Sequence of chain 1.A:
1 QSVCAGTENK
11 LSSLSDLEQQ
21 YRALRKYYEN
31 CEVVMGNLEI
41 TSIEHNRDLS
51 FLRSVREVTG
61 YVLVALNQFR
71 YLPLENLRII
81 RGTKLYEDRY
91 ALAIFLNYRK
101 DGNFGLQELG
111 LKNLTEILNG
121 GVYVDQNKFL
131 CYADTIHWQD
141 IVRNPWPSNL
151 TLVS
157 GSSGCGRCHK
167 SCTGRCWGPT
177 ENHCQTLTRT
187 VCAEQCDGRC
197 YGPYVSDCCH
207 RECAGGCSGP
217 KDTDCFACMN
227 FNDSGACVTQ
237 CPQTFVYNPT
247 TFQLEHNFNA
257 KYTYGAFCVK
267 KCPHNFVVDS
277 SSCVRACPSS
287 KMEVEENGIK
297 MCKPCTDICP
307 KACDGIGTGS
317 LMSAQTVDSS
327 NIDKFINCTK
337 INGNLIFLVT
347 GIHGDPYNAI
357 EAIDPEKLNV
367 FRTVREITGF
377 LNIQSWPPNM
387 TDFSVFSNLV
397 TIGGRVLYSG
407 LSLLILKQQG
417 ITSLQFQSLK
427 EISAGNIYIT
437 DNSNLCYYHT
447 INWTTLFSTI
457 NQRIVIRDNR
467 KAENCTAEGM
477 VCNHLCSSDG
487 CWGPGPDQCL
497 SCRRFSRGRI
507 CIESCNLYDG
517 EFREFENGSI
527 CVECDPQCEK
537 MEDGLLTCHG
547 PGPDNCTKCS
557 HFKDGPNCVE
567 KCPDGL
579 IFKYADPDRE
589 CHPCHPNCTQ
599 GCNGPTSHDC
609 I

A protein and the small-molecule ligand that binds it are described below.
Small molecule (SMILES): CC(=O)N[C@H]1[C@H](O[C@H]2[C@H](O)[C@@H](NC(C)=O)CO[C@@H]2CO)O[C@H](CO)[C@@H](O[C@@H]2O[C@H](CO)[C@@H](O)[C@H](O)[C@@H]2O)[C@@H]1O

Binding-site contacts:
Ligand atom O3 contacts residue ILE526 of chain 1.A at 3.5 Å.
Ligand atom C7 contacts residue ASN523 of chain 1.A at 3.0 Å.
Ligand atom C8 contacts residue PHE521 of chain 1.A at 3.4 Å (hydrophobic).
Ligand atom O7 contacts residue PHE521 of chain 1.A at 3.6 Å.
Ligand atom C7 contacts residue ILE526 of chain 1.A at 3.9 Å (hydrophobic).
Ligand atom C8 contacts residue GLU522 of chain 1.A at 4.3 Å.
Ligand atom C3 contacts residue ILE526 of chain 1.A at 4.3 Å (hydrophobic).
Ligand atom N2 contacts residue ASN523 of chain 1.A at 2.8 Å (h-bond).
Ligand atom C8 contacts residue VAL528 of chain 1.A at 3.6 Å (hydrophobic).
Ligand atom O7 contacts residue ASN523 of chain 1.A at 3.4 Å (h-bond).
Ligand atom O5 contacts residue ASN523 of chain 1.A at 2.3 Å (h-bond).
Ligand atom C7 contacts residue VAL528 of chain 1.A at 4.1 Å (hydrophobic).
Ligand atom C7 contacts residue PHE521 of chain 1.A at 4.0 Å (hydrophobic).
Ligand atom C2 contacts residue ASN523 of chain 1.A at 2.5 Å.
Ligand atom O7 contacts residue VAL528 of chain 1.A at 3.8 Å.
Ligand atom C8 contacts residue ASN523 of chain 1.A at 3.2 Å.
Ligand atom C8 contacts residue CYS527 of chain 1.A at 3.7 Å (hydrophobic).
Ligand atom C5 contacts residue ASN523 of chain 1.A at 3.7 Å.
Ligand atom N2 contacts residue ILE526 of chain 1.A at 3.5 Å.
Ligand atom C4 contacts residue ASN523 of chain 1.A at 4.3 Å.
Ligand atom C3 contacts residue ASN523 of chain 1.A at 3.8 Å.
Ligand atom C8 contacts residue ILE526 of chain 1.A at 3.1 Å (hydrophobic).
Ligand atom C1 contacts residue ASN523 of chain 1.A at 1.5 Å.
Ligand atom C2 contacts residue ILE526 of chain 1.A at 4.1 Å (hydrophobic).